Binding-site contacts:
Ligand atom O contacts residue GLN184 of chain 1.B at 3.1 Å (h-bond).
Ligand atom C contacts residue SER187 of chain 1.B at 1.3 Å.
Ligand atom O contacts residue PHE207 of chain 1.B at 3.7 Å.
Ligand atom CB contacts residue SER206 of chain 1.B at 3.5 Å.
Ligand atom CA contacts residue HIS41 of chain 1.B at 3.2 Å.
Ligand atom O contacts residue HIS41 of chain 1.B at 3.4 Å (h-bond).
Ligand atom CB contacts residue GLY208 of chain 1.B at 3.6 Å.
Ligand atom NZ contacts residue ASP181 of chain 1.B at 3.4 Å (salt-bridge).
Ligand atom OD2 contacts residue LYS89 of chain 1.B at 3.1 Å (salt-bridge).
Ligand atom C contacts residue HIS41 of chain 1.B at 3.4 Å.
Ligand atom CA contacts residue HIS41 of chain 1.B at 3.8 Å.
Ligand atom CB contacts residue HIS41 of chain 1.B at 3.1 Å.
Ligand atom C1 contacts residue HIS41 of chain 1.B at 1.5 Å.
Ligand atom CG contacts residue TYR164 of chain 1.B at 3.2 Å (hydrophobic).
Ligand atom OD1 contacts residue LYS89 of chain 1.B at 3.2 Å (salt-bridge).
Ligand atom CA contacts residue SER206 of chain 1.B at 3.5 Å.
Ligand atom C1 contacts residue SER187 of chain 1.B at 2.3 Å.
Ligand atom O contacts residue GLY208 of chain 1.B at 3.2 Å (h-bond).
Ligand atom CG contacts residue LYS89 of chain 1.B at 3.2 Å.
Ligand atom C contacts residue HIS41 of chain 1.B at 2.5 Å.
Ligand atom CA contacts residue SER206 of chain 1.B at 3.8 Å.
Ligand atom O contacts residue SER187 of chain 1.B at 2.0 Å (h-bond).
Ligand atom CB contacts residue LYS89 of chain 1.B at 3.6 Å.
Ligand atom CE contacts residue SER182 of chain 1.B at 3.2 Å.
Ligand atom NZ contacts residue PHE207 of chain 1.B at 3.8 Å.
Ligand atom C contacts residue SER206 of chain 1.B at 3.7 Å.
Ligand atom N contacts residue LYS89 of chain 1.B at 3.4 Å (salt-bridge).
Ligand atom N contacts residue HIS41 of chain 1.B at 2.8 Å (h-bond).
Ligand atom CD contacts residue SER182 of chain 1.B at 3.6 Å.
Ligand atom CB contacts residue SER187 of chain 1.B at 2.5 Å.
Ligand atom CE contacts residue PHE207 of chain 1.B at 3.6 Å (hydrophobic).
Ligand atom OD2 contacts residue TYR164 of chain 1.B at 2.8 Å (h-bond).
Ligand atom NZ contacts residue SER182 of chain 1.B at 2.7 Å (h-bond).
Ligand atom CA contacts residue SER187 of chain 1.B at 2.3 Å.
Ligand atom NZ contacts residue GLY218 of chain 1.B at 3.6 Å.
Ligand atom O contacts residue GLY185 of chain 1.B at 3.5 Å (h-bond).
Ligand atom N contacts residue SER206 of chain 1.B at 2.7 Å (h-bond).
Ligand atom N contacts residue SER187 of chain 1.B at 3.1 Å (h-bond).
Ligand atom CA contacts residue PHE207 of chain 1.B at 3.8 Å (hydrophobic).
Ligand atom OD1 contacts residue TYR164 of chain 1.B at 3.7 Å.

Sequence of chain 1.B:
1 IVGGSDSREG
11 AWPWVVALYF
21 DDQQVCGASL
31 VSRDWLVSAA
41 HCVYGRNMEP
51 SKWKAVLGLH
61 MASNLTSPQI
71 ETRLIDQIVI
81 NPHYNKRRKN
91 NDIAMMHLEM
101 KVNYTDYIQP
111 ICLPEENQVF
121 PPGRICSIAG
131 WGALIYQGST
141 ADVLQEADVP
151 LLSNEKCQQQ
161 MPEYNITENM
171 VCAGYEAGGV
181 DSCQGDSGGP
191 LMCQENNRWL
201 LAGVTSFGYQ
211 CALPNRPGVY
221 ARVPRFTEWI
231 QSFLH

The small molecule below binds the protein below.
Small molecule (SMILES): C[C@@H](O)[C@H](CCCCN)NC(=O)[C@H](CC(=O)O)NC(=O)[C@H](CC(=O)O)NC(=O)[C@@H](N)CC(=O)O